A protein and the small-molecule ligand that binds it are described below.
Small molecule (SMILES): CC(=O)N[C@@H]1[C@@H](O)[C@H](O)[C@@H](CO)O[C@H]1O

Binding-site contacts:
Ligand atom C7 contacts residue ASN350 of chain 1.B at 3.0 Å.
Ligand atom C3 contacts residue GLY345 of chain 1.B at 4.0 Å.
Ligand atom O5 contacts residue SER347 of chain 1.B at 3.5 Å.
Ligand atom O6 contacts residue ASP349 of chain 1.B at 4.1 Å.
Ligand atom O7 contacts residue LEU353 of chain 1.B at 4.5 Å.
Ligand atom C1 contacts residue ASN350 of chain 1.B at 1.5 Å.
Ligand atom C5 contacts residue SER347 of chain 1.B at 3.9 Å.
Ligand atom O7 contacts residue ASN350 of chain 1.B at 3.7 Å.
Ligand atom C1 contacts residue SER347 of chain 1.B at 4.0 Å.
Ligand atom C3 contacts residue ASN350 of chain 1.B at 3.7 Å.
Ligand atom C5 contacts residue ASN350 of chain 1.B at 3.7 Å.
Ligand atom C1 contacts residue GLY345 of chain 1.B at 4.3 Å.
Ligand atom N2 contacts residue GLY345 of chain 1.B at 4.4 Å.
Ligand atom N2 contacts residue ASN350 of chain 1.B at 2.8 Å (h-bond).
Ligand atom O5 contacts residue ASN350 of chain 1.B at 2.4 Å (h-bond).
Ligand atom C2 contacts residue ASN350 of chain 1.B at 2.4 Å.
Ligand atom C2 contacts residue GLY345 of chain 1.B at 4.4 Å.
Ligand atom O6 contacts residue SER347 of chain 1.B at 3.9 Å.
Ligand atom C8 contacts residue ASN350 of chain 1.B at 3.4 Å.
Ligand atom C4 contacts residue ASN350 of chain 1.B at 4.2 Å.

Sequence of chain 1.B:
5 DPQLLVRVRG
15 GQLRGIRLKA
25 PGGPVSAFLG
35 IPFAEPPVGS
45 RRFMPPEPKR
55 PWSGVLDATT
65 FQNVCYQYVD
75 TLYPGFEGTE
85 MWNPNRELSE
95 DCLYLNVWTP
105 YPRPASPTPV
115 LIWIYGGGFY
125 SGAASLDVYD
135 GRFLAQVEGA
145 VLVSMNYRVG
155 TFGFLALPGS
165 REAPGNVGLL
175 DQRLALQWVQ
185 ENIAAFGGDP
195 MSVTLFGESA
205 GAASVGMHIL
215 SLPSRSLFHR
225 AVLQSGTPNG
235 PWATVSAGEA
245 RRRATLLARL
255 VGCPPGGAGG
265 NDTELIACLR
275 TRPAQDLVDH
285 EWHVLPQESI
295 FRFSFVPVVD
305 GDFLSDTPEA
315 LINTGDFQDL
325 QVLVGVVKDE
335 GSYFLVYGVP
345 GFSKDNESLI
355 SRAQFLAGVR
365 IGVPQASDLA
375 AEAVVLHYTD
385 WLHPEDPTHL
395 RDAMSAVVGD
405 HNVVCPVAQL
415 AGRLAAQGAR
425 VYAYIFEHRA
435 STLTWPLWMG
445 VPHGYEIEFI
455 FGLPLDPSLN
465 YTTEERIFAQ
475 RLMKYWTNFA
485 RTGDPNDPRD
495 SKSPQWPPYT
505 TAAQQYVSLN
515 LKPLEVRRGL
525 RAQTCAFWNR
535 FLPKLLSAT